This small molecule binds to this protein.
Small molecule (SMILES): NC(=[NH2+])c1ccc(N)cc1

Sequence of chain 1.C:
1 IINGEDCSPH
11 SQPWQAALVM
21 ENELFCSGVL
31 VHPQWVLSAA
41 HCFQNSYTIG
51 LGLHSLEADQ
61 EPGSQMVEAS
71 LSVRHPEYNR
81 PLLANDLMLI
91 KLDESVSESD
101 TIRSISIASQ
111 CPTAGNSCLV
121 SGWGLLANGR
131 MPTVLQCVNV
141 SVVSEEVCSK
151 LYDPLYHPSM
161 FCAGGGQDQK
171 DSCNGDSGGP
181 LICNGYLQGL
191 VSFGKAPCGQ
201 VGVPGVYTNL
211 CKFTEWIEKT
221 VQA

Binding-site contacts:
Ligand atom C6 contacts residue SER192 of chain 1.C at 3.6 Å.
Ligand atom N3 contacts residue ASP171 of chain 1.C at 2.9 Å (salt-bridge).
Ligand atom N1 contacts residue SER177 of chain 1.C at 3.2 Å (h-bond).
Ligand atom C4 contacts residue CYS173 of chain 1.C at 4.1 Å (hydrophobic).
Ligand atom C7 contacts residue SER172 of chain 1.C at 3.4 Å.
Ligand atom N3 contacts residue CYS198 of chain 1.C at 3.2 Å (h-bond).
Ligand atom C2 contacts residue ASN174 of chain 1.C at 3.7 Å.
Ligand atom C7 contacts residue GLY194 of chain 1.C at 4.0 Å.
Ligand atom C6 contacts residue VAL191 of chain 1.C at 3.7 Å (hydrophobic).
Ligand atom C2 contacts residue PHE193 of chain 1.C at 4.2 Å (hydrophobic).
Ligand atom C5 contacts residue VAL191 of chain 1.C at 3.6 Å (hydrophobic).
Ligand atom C7 contacts residue ASP171 of chain 1.C at 3.3 Å.
Ligand atom N2 contacts residue SER172 of chain 1.C at 3.5 Å (h-bond).
Ligand atom C6 contacts residue PHE193 of chain 1.C at 3.7 Å (hydrophobic).
Ligand atom N2 contacts residue ASP171 of chain 1.C at 2.9 Å (salt-bridge).
Ligand atom N1 contacts residue SER192 of chain 1.C at 3.7 Å.
Ligand atom C5 contacts residue CYS173 of chain 1.C at 4.3 Å (hydrophobic).
Ligand atom N3 contacts residue SER172 of chain 1.C at 3.3 Å (h-bond).
Ligand atom C3 contacts residue PHE193 of chain 1.C at 4.1 Å (hydrophobic).
Ligand atom N1 contacts residue HIS41 of chain 1.C at 4.2 Å.
Ligand atom N2 contacts residue GLY205 of chain 1.C at 4.2 Å.
Ligand atom C2 contacts residue GLY194 of chain 1.C at 4.3 Å.
Ligand atom C5 contacts residue SER172 of chain 1.C at 4.3 Å.
Ligand atom C5 contacts residue GLY194 of chain 1.C at 4.4 Å.
Ligand atom N2 contacts residue PHE193 of chain 1.C at 3.8 Å.
Ligand atom C7 contacts residue CYS198 of chain 1.C at 4.0 Å (hydrophobic).
Ligand atom C7 contacts residue PHE193 of chain 1.C at 4.0 Å (hydrophobic).
Ligand atom C1 contacts residue SER177 of chain 1.C at 4.0 Å.
Ligand atom C4 contacts residue PHE193 of chain 1.C at 3.7 Å (hydrophobic).
Ligand atom C3 contacts residue GLY194 of chain 1.C at 3.8 Å.
Ligand atom C5 contacts residue PHE193 of chain 1.C at 3.8 Å (hydrophobic).
Ligand atom C3 contacts residue ASN174 of chain 1.C at 4.2 Å.
Ligand atom N2 contacts residue CYS173 of chain 1.C at 4.3 Å.
Ligand atom C6 contacts residue SER177 of chain 1.C at 3.9 Å.
Ligand atom C4 contacts residue SER172 of chain 1.C at 4.2 Å.
Ligand atom C1 contacts residue SER192 of chain 1.C at 3.8 Å.
Ligand atom C1 contacts residue PHE193 of chain 1.C at 3.9 Å (hydrophobic).
Ligand atom C7 contacts residue CYS173 of chain 1.C at 4.2 Å (hydrophobic).
Ligand atom C4 contacts residue GLY194 of chain 1.C at 3.8 Å.
Ligand atom N3 contacts residue GLY194 of chain 1.C at 4.0 Å.